Binding-site contacts:
Ligand atom C8 contacts residue ASN254 of chain 1.D at 4.3 Å.
Ligand atom C7 contacts residue ASN256 of chain 1.D at 3.7 Å.
Ligand atom O5 contacts residue ASN256 of chain 1.D at 2.4 Å (h-bond).
Ligand atom C5 contacts residue ASN256 of chain 1.D at 3.7 Å.
Ligand atom C7 contacts residue GLU255 of chain 1.D at 4.1 Å.
Ligand atom C7 contacts residue ASN254 of chain 1.D at 3.7 Å.
Ligand atom C1 contacts residue ASN256 of chain 1.D at 1.4 Å.
Ligand atom C3 contacts residue ASN256 of chain 1.D at 3.8 Å.
Ligand atom C4 contacts residue ASN256 of chain 1.D at 4.2 Å.
Ligand atom C8 contacts residue ASN256 of chain 1.D at 4.1 Å.
Ligand atom N2 contacts residue GLU255 of chain 1.D at 4.1 Å.
Ligand atom O7 contacts residue ASN254 of chain 1.D at 3.0 Å (h-bond).
Ligand atom C2 contacts residue ASN256 of chain 1.D at 2.5 Å.
Ligand atom N2 contacts residue ASN256 of chain 1.D at 2.9 Å (h-bond).
Ligand atom O7 contacts residue GLU255 of chain 1.D at 3.2 Å (salt-bridge).

Sequence of chain 1.D:
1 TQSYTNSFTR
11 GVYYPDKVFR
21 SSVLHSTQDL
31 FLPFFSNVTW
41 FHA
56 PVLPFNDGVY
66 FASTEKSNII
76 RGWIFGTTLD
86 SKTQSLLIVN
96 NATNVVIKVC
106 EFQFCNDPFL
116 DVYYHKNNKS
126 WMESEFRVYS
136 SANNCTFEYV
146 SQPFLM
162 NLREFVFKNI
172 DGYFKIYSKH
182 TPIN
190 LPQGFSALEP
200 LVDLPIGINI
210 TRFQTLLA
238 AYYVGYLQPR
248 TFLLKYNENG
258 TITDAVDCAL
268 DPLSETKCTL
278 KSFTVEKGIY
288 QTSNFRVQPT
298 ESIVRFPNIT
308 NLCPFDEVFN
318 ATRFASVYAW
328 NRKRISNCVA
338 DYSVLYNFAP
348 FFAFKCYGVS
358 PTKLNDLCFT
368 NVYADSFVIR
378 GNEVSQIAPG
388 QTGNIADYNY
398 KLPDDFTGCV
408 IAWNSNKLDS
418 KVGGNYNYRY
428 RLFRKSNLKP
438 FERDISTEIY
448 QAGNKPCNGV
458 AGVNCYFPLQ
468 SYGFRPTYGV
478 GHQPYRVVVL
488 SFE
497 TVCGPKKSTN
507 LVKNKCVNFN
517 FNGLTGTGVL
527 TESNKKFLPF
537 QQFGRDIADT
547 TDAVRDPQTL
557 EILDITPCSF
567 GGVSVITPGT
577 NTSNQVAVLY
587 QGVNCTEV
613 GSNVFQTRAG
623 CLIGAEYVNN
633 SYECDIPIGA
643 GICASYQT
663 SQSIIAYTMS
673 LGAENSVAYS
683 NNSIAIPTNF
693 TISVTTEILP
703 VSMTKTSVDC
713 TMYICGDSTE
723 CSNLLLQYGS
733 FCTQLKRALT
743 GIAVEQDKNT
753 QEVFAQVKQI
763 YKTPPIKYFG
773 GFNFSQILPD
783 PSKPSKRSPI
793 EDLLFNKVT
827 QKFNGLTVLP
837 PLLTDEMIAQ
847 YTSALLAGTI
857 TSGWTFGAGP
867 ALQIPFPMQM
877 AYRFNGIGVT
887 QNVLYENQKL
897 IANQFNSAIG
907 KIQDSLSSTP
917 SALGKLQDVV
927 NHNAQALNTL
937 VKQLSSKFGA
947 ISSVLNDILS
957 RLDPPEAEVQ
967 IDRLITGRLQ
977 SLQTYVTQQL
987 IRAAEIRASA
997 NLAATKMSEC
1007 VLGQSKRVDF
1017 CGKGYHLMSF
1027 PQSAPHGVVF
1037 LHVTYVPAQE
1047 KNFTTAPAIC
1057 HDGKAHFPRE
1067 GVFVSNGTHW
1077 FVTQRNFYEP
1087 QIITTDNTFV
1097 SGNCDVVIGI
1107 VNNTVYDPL

The protein below binds the small molecule below.
Small molecule (SMILES): CC(=O)N[C@@H]1[C@@H](O)[C@H](O)[C@@H](CO)O[C@H]1O